The small molecule below binds the protein below.
Small molecule (SMILES): CC(=O)N[C@@H]1[C@@H](O)[C@H](O)[C@@H](CO)O[C@H]1O

Binding-site contacts:
Ligand atom C6 contacts residue ASN706 of chain 1.C at 4.1 Å.
Ligand atom C6 contacts residue ILE1127 of chain 1.C at 4.3 Å (hydrophobic).
Ligand atom C4 contacts residue ASN706 of chain 1.C at 4.1 Å.
Ligand atom O6 contacts residue ASN706 of chain 1.C at 3.4 Å (h-bond).
Ligand atom C8 contacts residue ASN706 of chain 1.C at 4.4 Å.
Ligand atom C6 contacts residue GLY1128 of chain 1.C at 4.2 Å.
Ligand atom C1 contacts residue ASN706 of chain 1.C at 1.4 Å.
Ligand atom C3 contacts residue ASN706 of chain 1.C at 3.6 Å.
Ligand atom O7 contacts residue ASN706 of chain 1.C at 3.5 Å (h-bond).
Ligand atom C7 contacts residue ASN706 of chain 1.C at 3.3 Å.
Ligand atom O5 contacts residue ASN706 of chain 1.C at 2.4 Å (h-bond).
Ligand atom C5 contacts residue ASN706 of chain 1.C at 3.6 Å.
Ligand atom C2 contacts residue ASN706 of chain 1.C at 2.2 Å.
Ligand atom O4 contacts residue ILE1127 of chain 1.C at 4.2 Å.
Ligand atom N2 contacts residue ASN706 of chain 1.C at 2.7 Å (h-bond).

Sequence of chain 1.C:
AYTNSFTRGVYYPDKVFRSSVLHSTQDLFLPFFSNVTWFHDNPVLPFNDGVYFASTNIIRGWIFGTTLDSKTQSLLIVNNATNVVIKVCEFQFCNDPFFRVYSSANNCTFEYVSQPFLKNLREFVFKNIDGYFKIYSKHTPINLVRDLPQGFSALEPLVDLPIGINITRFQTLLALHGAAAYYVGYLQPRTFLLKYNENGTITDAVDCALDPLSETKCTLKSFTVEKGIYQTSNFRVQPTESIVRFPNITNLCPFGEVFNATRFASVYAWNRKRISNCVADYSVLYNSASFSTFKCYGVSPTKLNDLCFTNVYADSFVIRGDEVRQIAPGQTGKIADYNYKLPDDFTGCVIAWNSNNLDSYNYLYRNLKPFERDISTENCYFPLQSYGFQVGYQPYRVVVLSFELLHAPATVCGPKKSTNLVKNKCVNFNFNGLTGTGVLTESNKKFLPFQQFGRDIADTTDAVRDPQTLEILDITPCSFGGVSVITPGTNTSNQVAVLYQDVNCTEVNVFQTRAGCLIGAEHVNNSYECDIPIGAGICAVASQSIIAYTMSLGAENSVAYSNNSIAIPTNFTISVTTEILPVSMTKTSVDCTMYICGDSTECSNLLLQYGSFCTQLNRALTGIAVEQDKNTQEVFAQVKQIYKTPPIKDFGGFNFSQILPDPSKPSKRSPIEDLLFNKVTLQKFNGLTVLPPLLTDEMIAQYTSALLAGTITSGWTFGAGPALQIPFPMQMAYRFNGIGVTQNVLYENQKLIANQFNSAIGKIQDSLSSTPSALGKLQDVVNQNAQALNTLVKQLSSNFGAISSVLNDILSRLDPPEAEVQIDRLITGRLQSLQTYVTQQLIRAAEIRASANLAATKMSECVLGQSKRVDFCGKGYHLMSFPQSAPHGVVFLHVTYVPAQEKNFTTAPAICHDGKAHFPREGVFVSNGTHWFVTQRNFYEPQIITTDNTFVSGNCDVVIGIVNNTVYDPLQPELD